Sequence of chain 1.F:
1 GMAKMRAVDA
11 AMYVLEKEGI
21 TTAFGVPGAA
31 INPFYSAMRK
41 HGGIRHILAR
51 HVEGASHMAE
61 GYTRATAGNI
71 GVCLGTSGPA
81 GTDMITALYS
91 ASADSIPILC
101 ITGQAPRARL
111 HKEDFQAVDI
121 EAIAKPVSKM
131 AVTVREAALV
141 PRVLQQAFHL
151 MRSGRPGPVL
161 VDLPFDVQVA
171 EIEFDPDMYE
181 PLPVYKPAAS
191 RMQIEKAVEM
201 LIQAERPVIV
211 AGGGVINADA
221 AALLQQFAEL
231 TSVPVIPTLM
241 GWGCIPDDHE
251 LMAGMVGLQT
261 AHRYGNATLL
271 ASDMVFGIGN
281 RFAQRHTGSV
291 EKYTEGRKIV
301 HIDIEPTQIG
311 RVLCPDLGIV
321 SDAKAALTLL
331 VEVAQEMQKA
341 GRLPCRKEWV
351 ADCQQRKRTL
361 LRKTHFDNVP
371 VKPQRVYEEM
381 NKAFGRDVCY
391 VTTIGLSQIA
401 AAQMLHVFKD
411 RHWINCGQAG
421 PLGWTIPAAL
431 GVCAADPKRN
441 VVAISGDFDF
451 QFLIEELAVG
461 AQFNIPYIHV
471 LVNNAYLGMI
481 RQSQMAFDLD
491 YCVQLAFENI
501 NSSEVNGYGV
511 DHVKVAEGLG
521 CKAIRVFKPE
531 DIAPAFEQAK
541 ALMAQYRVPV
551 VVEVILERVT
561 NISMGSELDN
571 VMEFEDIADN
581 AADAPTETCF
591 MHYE

The protein below binds the small molecule below.
Small molecule (SMILES): COC1=C(OC)C(=O)C(C)=CC1=O

Binding-site contacts:
Ligand atom CM5 contacts residue ARG358 of chain 1.F at 3.4 Å.
Ligand atom C1 contacts residue CYS589 of chain 1.F at 3.0 Å (hydrophobic).
Ligand atom O1 contacts residue CYS589 of chain 1.F at 2.7 Å (h-bond).
Ligand atom O3 contacts residue GLN354 of chain 1.F at 4.2 Å.
Ligand atom CM5 contacts residue GLN354 of chain 1.F at 3.7 Å.
Ligand atom C5 contacts residue CYS589 of chain 1.F at 2.7 Å (hydrophobic).
Ligand atom C4 contacts residue ARG358 of chain 1.F at 4.0 Å.
Ligand atom C2 contacts residue CYS589 of chain 1.F at 4.3 Å (hydrophobic).
Ligand atom C4 contacts residue CYS589 of chain 1.F at 4.2 Å (hydrophobic).
Ligand atom C5 contacts residue ARG358 of chain 1.F at 3.8 Å.
Ligand atom CM3 contacts residue GLN354 of chain 1.F at 3.6 Å.
Ligand atom C4 contacts residue GLN354 of chain 1.F at 4.4 Å.
Ligand atom CM5 contacts residue LYS357 of chain 1.F at 4.3 Å.
Ligand atom CM3 contacts residue GLU250 of chain 1.F at 4.4 Å.
Ligand atom O3 contacts residue GLU250 of chain 1.F at 4.2 Å.
Ligand atom CM5 contacts residue CYS589 of chain 1.F at 3.0 Å (hydrophobic).
Ligand atom O4 contacts residue ARG358 of chain 1.F at 4.0 Å.
Ligand atom O4 contacts residue GLN354 of chain 1.F at 3.3 Å.
Ligand atom C6 contacts residue CYS589 of chain 1.F at 1.8 Å (hydrophobic).